This protein binds this small molecule.
Small molecule (SMILES): CC(=O)N[C@H]1[C@H](O[C@H]2[C@H](O)[C@@H](NC(C)=O)CO[C@@H]2CO)O[C@H](CO)[C@@H](O[C@@H]2O[C@H](CO[C@H]3O[C@H](CO[C@H]4O[C@H](CO)[C@@H](O)[C@H](O)[C@@H]4O[C@H]4O[C@H](CO)[C@@H](O)[C@H](O)[C@@H]4O)[C@@H](O)[C@H](O[C@H]4O[C@H](CO)[C@@H](O)[C@H](O)[C@@H]4O)[C@@H]3O)[C@@H](O)[C@H](O[C@H]3O[C@H](CO)[C@@H](O)[C@H](O)[C@@H]3O[C@H]3O[C@H](CO)[C@@H](O)[C@H](O)[C@@H]3O)[C@@H]2O)[C@@H]1O

Sequence of chain 2.A:
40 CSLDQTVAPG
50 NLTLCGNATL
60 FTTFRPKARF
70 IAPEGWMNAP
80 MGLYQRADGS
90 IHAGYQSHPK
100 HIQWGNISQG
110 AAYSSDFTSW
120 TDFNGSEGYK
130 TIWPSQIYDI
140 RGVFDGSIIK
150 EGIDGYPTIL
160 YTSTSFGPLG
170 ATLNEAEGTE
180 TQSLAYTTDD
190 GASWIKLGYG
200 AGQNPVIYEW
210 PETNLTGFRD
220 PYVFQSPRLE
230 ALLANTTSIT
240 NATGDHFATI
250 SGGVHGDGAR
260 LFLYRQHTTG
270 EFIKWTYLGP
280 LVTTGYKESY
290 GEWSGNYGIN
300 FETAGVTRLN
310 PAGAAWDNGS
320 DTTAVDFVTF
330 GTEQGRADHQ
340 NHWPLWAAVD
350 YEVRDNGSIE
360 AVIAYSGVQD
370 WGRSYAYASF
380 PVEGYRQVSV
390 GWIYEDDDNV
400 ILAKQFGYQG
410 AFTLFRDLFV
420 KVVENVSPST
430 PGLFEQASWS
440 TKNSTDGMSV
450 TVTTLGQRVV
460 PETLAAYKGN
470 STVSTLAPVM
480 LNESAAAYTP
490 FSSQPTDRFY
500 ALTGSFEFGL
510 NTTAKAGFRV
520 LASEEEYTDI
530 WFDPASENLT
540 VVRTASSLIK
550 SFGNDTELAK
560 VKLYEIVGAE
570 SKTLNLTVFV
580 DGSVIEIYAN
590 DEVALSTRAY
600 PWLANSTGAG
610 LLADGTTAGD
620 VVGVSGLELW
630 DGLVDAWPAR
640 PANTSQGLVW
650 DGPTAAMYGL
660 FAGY

Sequence of chain 1.A:
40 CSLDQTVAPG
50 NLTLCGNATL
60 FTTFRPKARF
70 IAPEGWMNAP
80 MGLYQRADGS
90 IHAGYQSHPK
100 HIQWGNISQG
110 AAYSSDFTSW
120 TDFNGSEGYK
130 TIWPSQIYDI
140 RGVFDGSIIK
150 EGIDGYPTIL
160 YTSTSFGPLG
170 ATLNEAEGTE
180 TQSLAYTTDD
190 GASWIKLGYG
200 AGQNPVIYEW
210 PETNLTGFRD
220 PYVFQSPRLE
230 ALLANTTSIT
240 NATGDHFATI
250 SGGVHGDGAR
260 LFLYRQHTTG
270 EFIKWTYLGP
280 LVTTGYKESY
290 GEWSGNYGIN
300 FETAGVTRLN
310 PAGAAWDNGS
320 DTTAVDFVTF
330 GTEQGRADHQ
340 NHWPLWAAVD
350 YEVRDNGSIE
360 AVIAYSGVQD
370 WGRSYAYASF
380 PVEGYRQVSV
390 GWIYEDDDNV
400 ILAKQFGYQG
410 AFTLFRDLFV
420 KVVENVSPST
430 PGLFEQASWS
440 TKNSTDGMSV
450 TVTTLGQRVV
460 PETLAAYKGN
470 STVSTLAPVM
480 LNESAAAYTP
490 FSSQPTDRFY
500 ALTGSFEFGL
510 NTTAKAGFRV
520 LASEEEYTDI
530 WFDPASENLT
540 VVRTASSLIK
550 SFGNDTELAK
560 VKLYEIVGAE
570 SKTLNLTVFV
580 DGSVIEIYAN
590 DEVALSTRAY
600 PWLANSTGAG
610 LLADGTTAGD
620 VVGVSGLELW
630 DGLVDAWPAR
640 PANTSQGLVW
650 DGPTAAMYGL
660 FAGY

Binding-site contacts:
Ligand atom O3 contacts residue GLN135 of chain 2.A at 2.5 Å (h-bond).
Ligand atom C6 contacts residue MAN5 of chain 2.E at 3.3 Å.
Ligand atom C4 contacts residue ASP153 of chain 2.A at 3.4 Å.
Ligand atom C8 contacts residue ILE136 of chain 2.A at 3.5 Å (hydrophobic).
Ligand atom O3 contacts residue TRP132 of chain 2.A at 3.0 Å (h-bond).
Ligand atom C3 contacts residue ASN105 of chain 1.A at 3.6 Å.
Ligand atom O6 contacts residue ILE194 of chain 2.A at 3.4 Å.
Ligand atom O7 contacts residue GLN135 of chain 2.A at 3.0 Å (h-bond).
Ligand atom C6 contacts residue LYS129 of chain 1.A at 3.6 Å.
Ligand atom O6 contacts residue LYS195 of chain 2.A at 2.8 Å (salt-bridge).
Ligand atom C3 contacts residue GLN135 of chain 2.A at 3.3 Å.
Ligand atom C1 contacts residue GLU126 of chain 1.A at 3.5 Å.
Ligand atom C8 contacts residue TRP132 of chain 1.A at 3.4 Å (hydrophobic).
Ligand atom C4 contacts residue MAN5 of chain 2.E at 2.8 Å.
Ligand atom O6 contacts residue LYS129 of chain 1.A at 3.0 Å (salt-bridge).
Ligand atom O4 contacts residue MAN5 of chain 2.E at 1.9 Å (h-bond).
Ligand atom C3 contacts residue GLU126 of chain 1.A at 3.5 Å.
Ligand atom C8 contacts residue MAN7 of chain 2.E at 3.4 Å.
Ligand atom C5 contacts residue ASN105 of chain 1.A at 3.6 Å.
Ligand atom O4 contacts residue GLN135 of chain 2.A at 3.2 Å (h-bond).
Ligand atom O5 contacts residue SER125 of chain 1.A at 3.6 Å.
Ligand atom C6 contacts residue ASP153 of chain 2.A at 3.5 Å.
Ligand atom O6 contacts residue MAN5 of chain 2.E at 3.5 Å (h-bond).
Ligand atom C1 contacts residue ASN105 of chain 1.A at 1.4 Å.
Ligand atom C6 contacts residue GLU126 of chain 1.A at 3.3 Å.
Ligand atom C7 contacts residue ASN105 of chain 1.A at 3.1 Å.
Ligand atom C5 contacts residue MAN5 of chain 2.E at 3.5 Å.
Ligand atom O6 contacts residue GLU126 of chain 1.A at 2.8 Å (salt-bridge).
Ligand atom O6 contacts residue GLY197 of chain 2.A at 3.2 Å.
Ligand atom O4 contacts residue ASP153 of chain 2.A at 2.8 Å (salt-bridge).
Ligand atom O3 contacts residue NAG2 of chain 2.E at 3.4 Å.
Ligand atom O7 contacts residue ASN105 of chain 1.A at 3.2 Å (h-bond).
Ligand atom C8 contacts residue TYR198 of chain 2.A at 3.4 Å (hydrophobic).
Ligand atom N2 contacts residue GLU126 of chain 1.A at 2.9 Å (salt-bridge).
Ligand atom O5 contacts residue LYS129 of chain 1.A at 2.8 Å (salt-bridge).
Ligand atom O4 contacts residue TRP132 of chain 2.A at 3.3 Å.
Ligand atom C2 contacts residue ASN105 of chain 1.A at 2.3 Å.
Ligand atom O5 contacts residue ASN105 of chain 1.A at 2.4 Å (h-bond).
Ligand atom N2 contacts residue ASN105 of chain 1.A at 2.7 Å (h-bond).
Ligand atom O6 contacts residue GLN202 of chain 2.A at 3.4 Å (h-bond).